Binding-site contacts:
Ligand atom C18 contacts residue ARG460 of chain 1.A at 3.5 Å.
Ligand atom N11 contacts residue THR463 of chain 1.A at 3.0 Å (h-bond).
Ligand atom C19 contacts residue ARG460 of chain 1.A at 3.5 Å.
Ligand atom C18 contacts residue THR463 of chain 1.A at 3.5 Å.
Ligand atom C67 contacts residue VAL450 of chain 1.A at 3.6 Å (hydrophobic).
Ligand atom N35 contacts residue VAL450 of chain 1.A at 3.4 Å.
Ligand atom C7 contacts residue GLY459 of chain 1.A at 3.2 Å.
Ligand atom C17 contacts residue THR463 of chain 1.A at 3.4 Å.
Ligand atom C29 contacts residue MET447 of chain 1.A at 3.7 Å (hydrophobic).
Ligand atom C65 contacts residue HIS421 of chain 1.A at 3.5 Å.
Ligand atom C29 contacts residue PHE467 of chain 1.A at 3.6 Å (hydrophobic).
Ligand atom C27 contacts residue PHE467 of chain 1.A at 3.6 Å (hydrophobic).
Ligand atom C62 contacts residue HIS421 of chain 1.A at 3.6 Å.
Ligand atom C28 contacts residue PHE467 of chain 1.A at 3.7 Å (hydrophobic).
Ligand atom C28 contacts residue MET447 of chain 1.A at 3.6 Å (hydrophobic).
Ligand atom N5 contacts residue GLY459 of chain 1.A at 3.7 Å.
Ligand atom C25 contacts residue VAL446 of chain 1.A at 3.6 Å (hydrophobic).
Ligand atom C31 contacts residue LEU464 of chain 1.A at 3.3 Å (hydrophobic).
Ligand atom C24 contacts residue VAL450 of chain 1.A at 3.7 Å (hydrophobic).
Ligand atom O21 contacts residue LEU464 of chain 1.A at 3.7 Å.
Ligand atom S12 contacts residue THR463 of chain 1.A at 3.8 Å.
Ligand atom C26 contacts residue VAL446 of chain 1.A at 3.6 Å (hydrophobic).
Ligand atom C65 contacts residue THR463 of chain 1.A at 3.5 Å.
Ligand atom F60 contacts residue ALA424 of chain 1.A at 3.5 Å.
Ligand atom C54 contacts residue MET428 of chain 1.A at 3.6 Å (hydrophobic).
Ligand atom C6 contacts residue VAL417 of chain 1.A at 3.5 Å (hydrophobic).
Ligand atom C40 contacts residue PHE425 of chain 1.A at 3.6 Å (hydrophobic).
Ligand atom C68 contacts residue THR463 of chain 1.A at 3.7 Å.
Ligand atom CL30 contacts residue LEU487 of chain 1.A at 3.5 Å.
Ligand atom C19 contacts residue LEU464 of chain 1.A at 3.6 Å (hydrophobic).
Ligand atom N14 contacts residue THR463 of chain 1.A at 3.3 Å (h-bond).
Ligand atom C7 contacts residue THR463 of chain 1.A at 3.4 Å.
Ligand atom C31 contacts residue PHE467 of chain 1.A at 3.6 Å (hydrophobic).
Ligand atom C48 contacts residue VAL450 of chain 1.A at 3.5 Å (hydrophobic).
Ligand atom O13 contacts residue ARG460 of chain 1.A at 3.5 Å.
Ligand atom O41 contacts residue ALA424 of chain 1.A at 3.7 Å.
Ligand atom C32 contacts residue PHE467 of chain 1.A at 3.6 Å (hydrophobic).
Ligand atom C32 contacts residue LEU464 of chain 1.A at 3.6 Å (hydrophobic).
Ligand atom C33 contacts residue PHE467 of chain 1.A at 3.6 Å (hydrophobic).
Ligand atom C27 contacts residue MET447 of chain 1.A at 3.6 Å (hydrophobic).

Sequence of chain 1.A:
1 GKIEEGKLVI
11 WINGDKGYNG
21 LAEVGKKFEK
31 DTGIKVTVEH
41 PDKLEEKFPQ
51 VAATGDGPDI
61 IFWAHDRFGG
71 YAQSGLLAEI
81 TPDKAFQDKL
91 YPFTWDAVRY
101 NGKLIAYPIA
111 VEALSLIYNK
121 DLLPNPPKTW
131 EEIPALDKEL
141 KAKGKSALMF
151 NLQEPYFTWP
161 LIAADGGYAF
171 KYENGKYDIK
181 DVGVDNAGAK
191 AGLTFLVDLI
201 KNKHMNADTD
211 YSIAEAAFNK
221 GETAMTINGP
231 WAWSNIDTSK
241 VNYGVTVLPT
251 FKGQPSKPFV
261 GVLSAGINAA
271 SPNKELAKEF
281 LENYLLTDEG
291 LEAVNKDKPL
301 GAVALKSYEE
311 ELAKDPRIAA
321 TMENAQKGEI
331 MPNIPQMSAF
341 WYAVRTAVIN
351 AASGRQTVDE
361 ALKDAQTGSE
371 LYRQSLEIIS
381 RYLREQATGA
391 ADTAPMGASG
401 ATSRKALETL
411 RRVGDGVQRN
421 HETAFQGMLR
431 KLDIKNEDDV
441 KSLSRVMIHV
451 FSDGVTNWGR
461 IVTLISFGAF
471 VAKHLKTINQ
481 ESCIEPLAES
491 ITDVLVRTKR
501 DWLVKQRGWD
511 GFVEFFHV

This small molecule binds to this protein.
Small molecule (SMILES): COc1nn(C)cc1C(=O)NS1(=O)=NC(=O)c2ccc3c(c2)N(C[C@@H]2CCO[C@H]2[C@@](CN2CCN4CCOC[C@@H]4C2)(OC)/C(F)=C/C[C@H](C)C1)C[C@@]1(CCCc2cc(Cl)ccc21)CO3